Binding-site contacts:
Ligand atom C3 contacts residue CYS26 of chain 1.F at 4.0 Å (hydrophobic).
Ligand atom C2 contacts residue HIS25 of chain 1.F at 3.5 Å.
Ligand atom C5 contacts residue SER176 of chain 1.F at 3.8 Å.
Ligand atom C16 contacts residue HIS25 of chain 1.F at 4.0 Å.
Ligand atom C3 contacts residue HIS41 of chain 1.F at 3.0 Å.
Ligand atom C4 contacts residue CYS26 of chain 1.F at 4.1 Å (hydrophobic).
Ligand atom C2 contacts residue CYS26 of chain 1.F at 4.1 Å (hydrophobic).
Ligand atom C23 contacts residue LEU24 of chain 1.F at 4.0 Å (hydrophobic).
Ligand atom C5 contacts residue HIS41 of chain 1.F at 1.5 Å.
Ligand atom C23 contacts residue HIS25 of chain 1.F at 3.1 Å.
Ligand atom C14 contacts residue GLY174 of chain 1.F at 3.5 Å.
Ligand atom C16 contacts residue LEU24 of chain 1.F at 4.1 Å (hydrophobic).
Ligand atom O5 contacts residue LEU24 of chain 1.F at 3.1 Å (h-bond).
Ligand atom C1 contacts residue HIS25 of chain 1.F at 3.3 Å.
Ligand atom C12 contacts residue CYS26 of chain 1.F at 4.3 Å (hydrophobic).
Ligand atom C4 contacts residue HIS41 of chain 1.F at 2.5 Å.
Ligand atom C16 contacts residue ASN173 of chain 1.F at 4.0 Å.
Ligand atom O5 contacts residue PHE130 of chain 1.F at 3.9 Å.
Ligand atom O4 contacts residue GLY174 of chain 1.F at 3.3 Å (h-bond).
Ligand atom C2 contacts residue HIS41 of chain 1.F at 4.2 Å.
Ligand atom O5 contacts residue GLY174 of chain 1.F at 3.4 Å.
Ligand atom C13 contacts residue SER176 of chain 1.F at 4.1 Å.
Ligand atom C13 contacts residue HIS25 of chain 1.F at 3.5 Å.
Ligand atom O6 contacts residue HIS25 of chain 1.F at 3.6 Å.
Ligand atom C15 contacts residue HIS25 of chain 1.F at 3.3 Å.
Ligand atom O5 contacts residue HIS25 of chain 1.F at 4.0 Å.
Ligand atom C1 contacts residue CYS26 of chain 1.F at 4.2 Å (hydrophobic).
Ligand atom C4 contacts residue SER176 of chain 1.F at 3.9 Å.
Ligand atom C14 contacts residue ASN173 of chain 1.F at 4.2 Å.
Ligand atom C14 contacts residue HIS25 of chain 1.F at 3.5 Å.
Ligand atom C16 contacts residue GLY174 of chain 1.F at 3.4 Å.
Ligand atom O6 contacts residue LEU24 of chain 1.F at 3.2 Å (h-bond).
Ligand atom O1 contacts residue HIS25 of chain 1.F at 3.2 Å (h-bond).
Ligand atom O4 contacts residue PHE130 of chain 1.F at 4.1 Å.
Ligand atom O4 contacts residue ASN173 of chain 1.F at 3.2 Å.
Ligand atom C14 contacts residue SER176 of chain 1.F at 4.3 Å.
Ligand atom C12 contacts residue HIS41 of chain 1.F at 3.7 Å.
Ligand atom C3 contacts residue HIS25 of chain 1.F at 4.3 Å.
Ligand atom C12 contacts residue SER176 of chain 1.F at 3.3 Å.
Ligand atom C15 contacts residue GLY174 of chain 1.F at 3.9 Å.

Sequence of chain 1.F:
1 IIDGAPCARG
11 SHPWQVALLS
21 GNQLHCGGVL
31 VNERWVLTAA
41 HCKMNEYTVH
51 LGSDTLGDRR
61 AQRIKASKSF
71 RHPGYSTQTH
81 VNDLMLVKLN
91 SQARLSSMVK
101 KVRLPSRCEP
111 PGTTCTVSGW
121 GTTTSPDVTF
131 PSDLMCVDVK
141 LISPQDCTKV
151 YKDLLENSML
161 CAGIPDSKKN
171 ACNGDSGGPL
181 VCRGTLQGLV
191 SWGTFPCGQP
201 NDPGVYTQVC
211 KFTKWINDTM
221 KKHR

A small-molecule ligand and the protein it binds are described below.
Small molecule (SMILES): Cc1ccc2oc(=O)c(C(=O)O)cc2c1